Binding-site contacts:
Ligand atom O5 contacts residue THR336 of chain 1.A at 3.6 Å.
Ligand atom C6 contacts residue THR336 of chain 1.A at 3.9 Å.
Ligand atom C8 contacts residue ASN280 of chain 1.A at 4.4 Å.
Ligand atom C5 contacts residue THR336 of chain 1.A at 4.5 Å.
Ligand atom C5 contacts residue ASN280 of chain 1.A at 3.7 Å.
Ligand atom N2 contacts residue ASN280 of chain 1.A at 2.9 Å (h-bond).
Ligand atom C1 contacts residue ASN280 of chain 1.A at 1.4 Å.
Ligand atom C3 contacts residue ASN280 of chain 1.A at 3.8 Å.
Ligand atom C2 contacts residue ASN280 of chain 1.A at 2.5 Å.
Ligand atom O5 contacts residue ASN280 of chain 1.A at 2.4 Å (h-bond).
Ligand atom O6 contacts residue THR336 of chain 1.A at 3.4 Å (h-bond).
Ligand atom O7 contacts residue ASN280 of chain 1.A at 3.3 Å (h-bond).
Ligand atom C7 contacts residue ASN280 of chain 1.A at 3.3 Å.
Ligand atom C4 contacts residue ASN280 of chain 1.A at 4.2 Å.

This small molecule binds to this protein.
Small molecule (SMILES): CC(=O)N[C@@H]1[C@@H](O)[C@H](O)[C@@H](CO)O[C@H]1O

Sequence of chain 1.A:
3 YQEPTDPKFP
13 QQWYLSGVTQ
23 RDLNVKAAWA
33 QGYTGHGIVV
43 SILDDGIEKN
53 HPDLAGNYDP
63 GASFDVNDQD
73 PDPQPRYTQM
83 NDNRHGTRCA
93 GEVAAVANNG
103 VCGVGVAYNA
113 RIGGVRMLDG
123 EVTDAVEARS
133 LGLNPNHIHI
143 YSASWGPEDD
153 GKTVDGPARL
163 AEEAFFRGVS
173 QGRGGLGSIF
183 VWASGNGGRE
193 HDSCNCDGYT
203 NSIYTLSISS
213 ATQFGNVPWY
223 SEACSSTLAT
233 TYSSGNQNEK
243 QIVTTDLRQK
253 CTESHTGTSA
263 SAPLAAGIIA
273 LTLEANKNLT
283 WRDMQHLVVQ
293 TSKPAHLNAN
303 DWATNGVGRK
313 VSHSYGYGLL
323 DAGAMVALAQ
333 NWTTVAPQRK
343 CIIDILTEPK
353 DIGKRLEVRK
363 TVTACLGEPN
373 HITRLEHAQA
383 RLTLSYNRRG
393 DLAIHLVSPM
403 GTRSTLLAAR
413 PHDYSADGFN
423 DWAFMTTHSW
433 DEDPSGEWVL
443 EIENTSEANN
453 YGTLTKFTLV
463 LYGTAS